Binding-site contacts:
Ligand atom N7 contacts residue ALA65 of chain 1.C at 3.6 Å.
Ligand atom C5 contacts residue THR66 of chain 1.C at 4.0 Å.
Ligand atom N3 contacts residue ARG194 of chain 1.D at 3.1 Å (salt-bridge).
Ligand atom C4 contacts residue ASN269 of chain 1.D at 4.0 Å.
Ligand atom C6 contacts residue THR66 of chain 1.C at 4.2 Å.
Ligand atom N7 contacts residue THR66 of chain 1.C at 2.9 Å (h-bond).
Ligand atom N9 contacts residue LEU188 of chain 1.D at 3.8 Å.
Ligand atom O2 contacts residue ARG194 of chain 1.D at 2.8 Å (salt-bridge).
Ligand atom O6 contacts residue GLN297 of chain 1.D at 4.0 Å.
Ligand atom O2 contacts residue PHE177 of chain 1.D at 4.1 Å.
Ligand atom O2 contacts residue SER241 of chain 1.D at 3.4 Å.
Ligand atom C6 contacts residue PHE177 of chain 1.D at 3.5 Å (hydrophobic).
Ligand atom C5 contacts residue PHE177 of chain 1.D at 3.4 Å (hydrophobic).
Ligand atom C2 contacts residue ILE242 of chain 1.D at 3.9 Å (hydrophobic).
Ligand atom N1 contacts residue GLN297 of chain 1.D at 3.8 Å.
Ligand atom C2 contacts residue GLN243 of chain 1.D at 3.7 Å.
Ligand atom N8 contacts residue ASP67 of chain 1.C at 4.0 Å.
Ligand atom N3 contacts residue ASN269 of chain 1.D at 3.6 Å (h-bond).
Ligand atom O6 contacts residue VAL63 of chain 1.C at 4.1 Å.
Ligand atom O6 contacts residue THR66 of chain 1.C at 3.6 Å.
Ligand atom N8 contacts residue LEU188 of chain 1.D at 3.6 Å.
Ligand atom C6 contacts residue GLN243 of chain 1.D at 3.7 Å.
Ligand atom N8 contacts residue ALA65 of chain 1.C at 3.7 Å.
Ligand atom C4 contacts residue PHE177 of chain 1.D at 3.4 Å (hydrophobic).
Ligand atom O6 contacts residue TYR4 of chain 1.C at 3.7 Å.
Ligand atom N7 contacts residue PHE177 of chain 1.D at 3.7 Å.
Ligand atom O6 contacts residue GLN243 of chain 1.D at 3.0 Å (h-bond).
Ligand atom N1 contacts residue PHE177 of chain 1.D at 3.7 Å.
Ligand atom N8 contacts residue THR66 of chain 1.C at 3.4 Å (h-bond).
Ligand atom O2 contacts residue ILE242 of chain 1.D at 2.8 Å (h-bond).
Ligand atom C2 contacts residue ARG194 of chain 1.D at 3.6 Å.
Ligand atom C4 contacts residue ARG194 of chain 1.D at 3.9 Å.
Ligand atom C6 contacts residue GLN297 of chain 1.D at 4.0 Å.
Ligand atom N1 contacts residue GLN243 of chain 1.D at 2.9 Å (h-bond).
Ligand atom N3 contacts residue PHE177 of chain 1.D at 3.8 Å.
Ligand atom C2 contacts residue PHE177 of chain 1.D at 3.8 Å (hydrophobic).
Ligand atom O6 contacts residue PHE177 of chain 1.D at 4.0 Å.
Ligand atom O2 contacts residue GLN243 of chain 1.D at 3.6 Å.
Ligand atom N9 contacts residue PHE177 of chain 1.D at 3.4 Å.
Ligand atom N8 contacts residue PHE177 of chain 1.D at 3.6 Å.

Sequence of chain 1.C:
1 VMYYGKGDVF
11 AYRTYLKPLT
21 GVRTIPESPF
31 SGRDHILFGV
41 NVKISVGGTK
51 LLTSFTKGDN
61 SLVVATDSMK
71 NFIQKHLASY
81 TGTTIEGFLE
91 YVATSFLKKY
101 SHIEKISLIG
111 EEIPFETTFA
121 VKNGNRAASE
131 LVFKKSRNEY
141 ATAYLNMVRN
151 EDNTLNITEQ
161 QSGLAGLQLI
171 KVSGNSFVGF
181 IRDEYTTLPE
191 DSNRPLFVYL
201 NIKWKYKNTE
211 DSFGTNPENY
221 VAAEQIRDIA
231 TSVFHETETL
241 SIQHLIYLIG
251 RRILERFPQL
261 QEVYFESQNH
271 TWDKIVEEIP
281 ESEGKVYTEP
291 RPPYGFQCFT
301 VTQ

Sequence of chain 1.D:
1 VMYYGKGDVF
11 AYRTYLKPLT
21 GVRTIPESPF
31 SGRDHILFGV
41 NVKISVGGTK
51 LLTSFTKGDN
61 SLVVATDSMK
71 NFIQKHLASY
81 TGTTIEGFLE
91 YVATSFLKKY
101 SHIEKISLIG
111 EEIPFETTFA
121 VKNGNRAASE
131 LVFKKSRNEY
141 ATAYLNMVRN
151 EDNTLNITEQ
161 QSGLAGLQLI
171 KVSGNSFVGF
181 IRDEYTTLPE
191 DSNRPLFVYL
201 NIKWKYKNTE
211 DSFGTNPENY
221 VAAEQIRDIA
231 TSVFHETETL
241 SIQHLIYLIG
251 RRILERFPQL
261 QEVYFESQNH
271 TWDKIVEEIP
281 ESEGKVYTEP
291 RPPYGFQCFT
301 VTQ

The small molecule below binds the protein below.
Small molecule (SMILES): O=c1[nH]c(=O)c2nn[nH]c2[nH]1